Sequence of chain 1.G:
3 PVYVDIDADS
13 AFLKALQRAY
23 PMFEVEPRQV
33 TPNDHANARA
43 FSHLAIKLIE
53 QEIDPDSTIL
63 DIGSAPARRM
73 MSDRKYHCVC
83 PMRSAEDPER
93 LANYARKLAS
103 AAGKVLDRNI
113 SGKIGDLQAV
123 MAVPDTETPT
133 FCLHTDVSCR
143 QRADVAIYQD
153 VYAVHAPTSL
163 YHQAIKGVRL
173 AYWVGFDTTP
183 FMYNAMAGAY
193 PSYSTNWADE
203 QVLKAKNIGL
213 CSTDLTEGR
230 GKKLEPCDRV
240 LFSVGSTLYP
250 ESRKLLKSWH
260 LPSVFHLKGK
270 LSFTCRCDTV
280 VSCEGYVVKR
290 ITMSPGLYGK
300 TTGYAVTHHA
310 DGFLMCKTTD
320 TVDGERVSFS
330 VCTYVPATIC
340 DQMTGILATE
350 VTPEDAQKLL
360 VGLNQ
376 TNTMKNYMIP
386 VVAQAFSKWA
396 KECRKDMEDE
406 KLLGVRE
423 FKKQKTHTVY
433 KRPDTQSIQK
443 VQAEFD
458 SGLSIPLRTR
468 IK

Binding-site contacts:
Ligand atom C6 contacts residue ASP152 of chain 1.G at 4.0 Å.
Ligand atom C6 contacts residue TYR248 of chain 1.G at 3.8 Å (hydrophobic).
Ligand atom N10 contacts residue TYR248 of chain 1.G at 3.9 Å.
Ligand atom N4 contacts residue TYR248 of chain 1.G at 4.0 Å.
Ligand atom O7 contacts residue TYR154 of chain 1.G at 3.8 Å.
Ligand atom N2 contacts residue ASP152 of chain 1.G at 3.9 Å.
Ligand atom C12 contacts residue TYR154 of chain 1.G at 3.5 Å (hydrophobic).
Ligand atom N10 contacts residue GLU250 of chain 1.G at 2.5 Å (salt-bridge).
Ligand atom O7 contacts residue ASP152 of chain 1.G at 3.8 Å.
Ligand atom N2 contacts residue TYR154 of chain 1.G at 4.2 Å.
Ligand atom N2 contacts residue TYR248 of chain 1.G at 4.1 Å.
Ligand atom C5 contacts residue GLU250 of chain 1.G at 3.9 Å.
Ligand atom N11 contacts residue VAL243 of chain 1.G at 4.1 Å.
Ligand atom N4 contacts residue TYR154 of chain 1.G at 4.3 Å.
Ligand atom N8 contacts residue TYR248 of chain 1.G at 3.7 Å.
Ligand atom N11 contacts residue TYR248 of chain 1.G at 3.8 Å.
Ligand atom N11 contacts residue GLU250 of chain 1.G at 3.6 Å (salt-bridge).
Ligand atom C3 contacts residue ASP152 of chain 1.G at 3.3 Å.
Ligand atom O7 contacts residue TYR248 of chain 1.G at 4.1 Å.
Ligand atom C9 contacts residue GLU250 of chain 1.G at 2.1 Å.
Ligand atom C12 contacts residue ASP152 of chain 1.G at 4.3 Å.
Ligand atom N4 contacts residue ASP152 of chain 1.G at 3.4 Å.
Ligand atom C6 contacts residue TYR154 of chain 1.G at 3.3 Å (hydrophobic).
Ligand atom C5 contacts residue TYR154 of chain 1.G at 3.5 Å (hydrophobic).
Ligand atom N8 contacts residue TYR154 of chain 1.G at 3.1 Å.
Ligand atom C12 contacts residue GLU250 of chain 1.G at 4.2 Å.
Ligand atom N8 contacts residue GLU250 of chain 1.G at 1.3 Å (salt-bridge).
Ligand atom N10 contacts residue PHE241 of chain 1.G at 3.0 Å.
Ligand atom C1 contacts residue ASP152 of chain 1.G at 3.2 Å.
Ligand atom N11 contacts residue TYR154 of chain 1.G at 3.5 Å.
Ligand atom N11 contacts residue PHE178 of chain 1.G at 4.2 Å.
Ligand atom C12 contacts residue TYR248 of chain 1.G at 4.0 Å (hydrophobic).
Ligand atom C6 contacts residue GLU250 of chain 1.G at 2.6 Å.
Ligand atom N10 contacts residue TYR154 of chain 1.G at 4.1 Å.
Ligand atom C5 contacts residue ASP152 of chain 1.G at 3.8 Å.
Ligand atom C9 contacts residue TYR154 of chain 1.G at 3.4 Å (hydrophobic).
Ligand atom C3 contacts residue TYR248 of chain 1.G at 4.2 Å (hydrophobic).
Ligand atom C5 contacts residue TYR248 of chain 1.G at 3.9 Å (hydrophobic).
Ligand atom C9 contacts residue TYR248 of chain 1.G at 3.7 Å (hydrophobic).
Ligand atom O7 contacts residue GLU250 of chain 1.G at 3.0 Å (salt-bridge).

The protein below binds the small molecule below.
Small molecule (SMILES): Cn1cnc2nc(N)[nH]c(=O)c21